Sequence of chain 1.J:
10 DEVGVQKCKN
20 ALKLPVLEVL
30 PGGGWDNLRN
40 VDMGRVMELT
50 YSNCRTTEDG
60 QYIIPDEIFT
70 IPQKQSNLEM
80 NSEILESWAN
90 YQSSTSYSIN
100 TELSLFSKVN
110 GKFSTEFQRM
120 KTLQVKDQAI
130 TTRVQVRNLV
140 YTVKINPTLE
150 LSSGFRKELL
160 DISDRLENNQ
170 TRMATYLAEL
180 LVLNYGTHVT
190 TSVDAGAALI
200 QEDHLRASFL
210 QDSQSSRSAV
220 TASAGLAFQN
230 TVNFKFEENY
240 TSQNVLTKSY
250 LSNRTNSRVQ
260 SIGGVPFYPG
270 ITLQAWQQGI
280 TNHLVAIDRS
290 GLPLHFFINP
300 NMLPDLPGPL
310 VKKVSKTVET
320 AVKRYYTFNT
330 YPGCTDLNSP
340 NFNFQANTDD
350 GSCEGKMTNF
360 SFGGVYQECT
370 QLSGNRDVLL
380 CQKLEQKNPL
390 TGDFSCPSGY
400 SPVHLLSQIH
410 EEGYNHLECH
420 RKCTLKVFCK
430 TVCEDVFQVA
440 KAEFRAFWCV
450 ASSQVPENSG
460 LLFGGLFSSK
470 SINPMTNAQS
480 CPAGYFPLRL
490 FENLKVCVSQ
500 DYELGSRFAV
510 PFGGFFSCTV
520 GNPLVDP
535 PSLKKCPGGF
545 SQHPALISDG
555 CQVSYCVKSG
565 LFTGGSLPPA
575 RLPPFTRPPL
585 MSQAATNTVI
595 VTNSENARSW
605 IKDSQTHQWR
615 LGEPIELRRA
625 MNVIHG

Binding-site contacts:
Ligand atom C1 contacts residue ASN168 of chain 1.K at 1.4 Å.
Ligand atom C2 contacts residue ASN168 of chain 1.K at 2.5 Å.
Ligand atom N2 contacts residue ASN168 of chain 1.K at 2.9 Å (h-bond).
Ligand atom C7 contacts residue ASN168 of chain 1.K at 3.2 Å.
Ligand atom O7 contacts residue LEU416 of chain 1.J at 3.9 Å.
Ligand atom O5 contacts residue ASN168 of chain 1.K at 2.4 Å (h-bond).
Ligand atom C7 contacts residue LEU416 of chain 1.J at 3.9 Å (hydrophobic).
Ligand atom C8 contacts residue LEU416 of chain 1.J at 4.0 Å (hydrophobic).
Ligand atom C3 contacts residue ASN168 of chain 1.K at 3.8 Å.
Ligand atom C8 contacts residue ASP434 of chain 1.J at 4.0 Å.
Ligand atom O7 contacts residue ASN168 of chain 1.K at 3.1 Å (h-bond).
Ligand atom N2 contacts residue LEU416 of chain 1.J at 4.2 Å.
Ligand atom C8 contacts residue ASN168 of chain 1.K at 4.4 Å.
Ligand atom C4 contacts residue ASN168 of chain 1.K at 4.2 Å.
Ligand atom O3 contacts residue LEU416 of chain 1.J at 3.8 Å.
Ligand atom C5 contacts residue ASN168 of chain 1.K at 3.7 Å.

The protein below binds the small molecule below.
Small molecule (SMILES): CC(=O)N[C@@H]1[C@@H](O)[C@H](O)[C@@H](CO)O[C@H]1O

Sequence of chain 1.K:
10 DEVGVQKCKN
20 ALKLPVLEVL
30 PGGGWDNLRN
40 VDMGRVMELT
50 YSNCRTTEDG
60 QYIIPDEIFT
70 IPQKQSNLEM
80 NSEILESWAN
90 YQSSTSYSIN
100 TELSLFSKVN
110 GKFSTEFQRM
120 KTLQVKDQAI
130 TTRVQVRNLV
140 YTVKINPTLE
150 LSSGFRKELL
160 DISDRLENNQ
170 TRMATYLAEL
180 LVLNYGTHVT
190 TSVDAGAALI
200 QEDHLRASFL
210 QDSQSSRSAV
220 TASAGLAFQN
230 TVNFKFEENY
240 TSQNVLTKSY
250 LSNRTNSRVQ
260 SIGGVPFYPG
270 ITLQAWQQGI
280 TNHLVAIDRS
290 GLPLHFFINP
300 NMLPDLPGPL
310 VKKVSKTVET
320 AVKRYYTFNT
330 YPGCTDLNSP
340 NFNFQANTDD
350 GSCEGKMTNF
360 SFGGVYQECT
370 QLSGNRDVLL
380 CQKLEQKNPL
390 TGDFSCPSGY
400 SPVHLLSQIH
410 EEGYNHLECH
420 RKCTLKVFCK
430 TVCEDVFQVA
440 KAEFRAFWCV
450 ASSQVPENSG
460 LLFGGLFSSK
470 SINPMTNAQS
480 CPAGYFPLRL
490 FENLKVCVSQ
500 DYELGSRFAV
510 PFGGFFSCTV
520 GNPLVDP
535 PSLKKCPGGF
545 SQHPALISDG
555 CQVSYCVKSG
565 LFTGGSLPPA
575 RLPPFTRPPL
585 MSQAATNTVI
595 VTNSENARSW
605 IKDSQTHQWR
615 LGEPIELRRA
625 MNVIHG